Sequence of chain 1.A:
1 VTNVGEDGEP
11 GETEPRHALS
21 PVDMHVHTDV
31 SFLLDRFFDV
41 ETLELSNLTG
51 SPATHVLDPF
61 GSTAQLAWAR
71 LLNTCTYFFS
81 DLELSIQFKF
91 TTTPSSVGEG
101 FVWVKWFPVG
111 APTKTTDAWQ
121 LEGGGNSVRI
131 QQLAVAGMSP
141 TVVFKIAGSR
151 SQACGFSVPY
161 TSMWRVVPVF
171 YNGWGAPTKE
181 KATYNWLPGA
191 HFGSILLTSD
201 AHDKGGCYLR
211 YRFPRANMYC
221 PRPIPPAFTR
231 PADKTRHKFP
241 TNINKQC

Binding-site contacts:
Ligand atom O10 contacts residue ALA64 of chain 1.A at 3.8 Å.
Ligand atom C10 contacts residue GLN65 of chain 1.A at 4.5 Å.
Ligand atom C10 contacts residue ALA64 of chain 1.A at 4.5 Å (hydrophobic).
Ligand atom C11 contacts residue GLN65 of chain 1.A at 3.7 Å.
Ligand atom O10 contacts residue GLN65 of chain 1.A at 4.0 Å.
Ligand atom O9 contacts residue THR42 of chain 1.A at 4.0 Å.

This small molecule binds to this protein.
Small molecule (SMILES): CC(=O)N[C@H]1[C@H]([C@H](O)[C@H](O)CO)O[C@@](O[C@H]2[C@@H](O)[C@@H](CO)O[C@@H](O[C@H]3[C@H](O)[C@@H](O)[C@@H](O)O[C@@H]3CO)[C@@H]2O)(C(=O)O)C[C@@H]1O